This protein binds this small molecule.
Small molecule (SMILES): CC(=O)Nc1cc2cccnc2c2ncccc12

Binding-site contacts:
Ligand atom CAE contacts residue NI1 of chain 1.E at 3.1 Å.
Ligand atom OAB contacts residue MET58 of chain 1.A at 3.2 Å (h-bond).
Ligand atom CAH contacts residue PRO53 of chain 1.A at 4.1 Å (hydrophobic).
Ligand atom OAB contacts residue CYS59 of chain 1.A at 2.6 Å.
Ligand atom CAI contacts residue MET58 of chain 1.A at 3.7 Å (hydrophobic).
Ligand atom NAK contacts residue NI1 of chain 1.E at 2.1 Å (h-bond).
Ligand atom NAJ contacts residue LYS42 of chain 1.A at 3.7 Å.
Ligand atom CAM contacts residue CYS59 of chain 1.A at 2.6 Å (hydrophobic).
Ligand atom CAE contacts residue LYS42 of chain 1.A at 3.1 Å.
Ligand atom CAG contacts residue MET58 of chain 1.A at 3.8 Å (hydrophobic).
Ligand atom CAC contacts residue PHE61 of chain 1.A at 4.2 Å (hydrophobic).
Ligand atom CAI contacts residue ALA62 of chain 1.A at 3.8 Å (hydrophobic).
Ligand atom CAR contacts residue PRO53 of chain 1.A at 4.2 Å (hydrophobic).
Ligand atom CAA contacts residue CYS59 of chain 1.A at 1.8 Å (hydrophobic).
Ligand atom CAC contacts residue MET58 of chain 1.A at 3.6 Å (hydrophobic).
Ligand atom CAP contacts residue PRO53 of chain 1.A at 3.9 Å (hydrophobic).
Ligand atom NAJ contacts residue NI1 of chain 1.E at 2.1 Å (h-bond).
Ligand atom CAN contacts residue PRO53 of chain 1.A at 3.4 Å (hydrophobic).
Ligand atom CAC contacts residue LYS42 of chain 1.A at 4.0 Å.
Ligand atom CAE contacts residue GLN41 of chain 1.A at 3.7 Å.
Ligand atom CAP contacts residue NI1 of chain 1.E at 4.3 Å.
Ligand atom NAL contacts residue CYS59 of chain 1.A at 3.6 Å (h-bond).
Ligand atom OAB contacts residue PRO53 of chain 1.A at 4.0 Å.
Ligand atom NAL contacts residue PRO53 of chain 1.A at 3.3 Å (h-bond).
Ligand atom CAC contacts residue ALA43 of chain 1.A at 3.5 Å (hydrophobic).
Ligand atom CAC contacts residue GLN41 of chain 1.A at 3.4 Å.
Ligand atom CAD contacts residue PRO53 of chain 1.A at 4.2 Å (hydrophobic).
Ligand atom CAG contacts residue GLN41 of chain 1.A at 3.8 Å.
Ligand atom OAB contacts residue ALA62 of chain 1.A at 3.5 Å.
Ligand atom CAG contacts residue ALA62 of chain 1.A at 4.0 Å (hydrophobic).
Ligand atom CAM contacts residue PRO53 of chain 1.A at 3.6 Å (hydrophobic).
Ligand atom CAR contacts residue NI1 of chain 1.E at 2.9 Å.
Ligand atom CAF contacts residue NI1 of chain 1.E at 3.1 Å.
Ligand atom CAO contacts residue MET58 of chain 1.A at 4.2 Å (hydrophobic).
Ligand atom CAO contacts residue ALA62 of chain 1.A at 4.2 Å (hydrophobic).
Ligand atom CAI contacts residue PRO53 of chain 1.A at 3.9 Å (hydrophobic).
Ligand atom CAE contacts residue MET58 of chain 1.A at 3.8 Å (hydrophobic).
Ligand atom NAJ contacts residue MET58 of chain 1.A at 4.2 Å.
Ligand atom CAE contacts residue ALA43 of chain 1.A at 3.8 Å (hydrophobic).
Ligand atom CAQ contacts residue NI1 of chain 1.E at 2.9 Å.

Sequence of chain 1.A:
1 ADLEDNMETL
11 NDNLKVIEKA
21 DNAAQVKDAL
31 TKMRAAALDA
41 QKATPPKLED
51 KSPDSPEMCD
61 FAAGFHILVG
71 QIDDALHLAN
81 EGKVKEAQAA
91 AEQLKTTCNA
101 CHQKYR